Binding-site contacts:
Ligand atom O3P contacts residue GLY183 of chain 1.A at 3.6 Å.
Ligand atom C4 contacts residue GLY225 of chain 1.A at 3.7 Å.
Ligand atom C6 contacts residue GLY225 of chain 1.A at 3.1 Å.
Ligand atom C contacts residue THR74 of chain 1.A at 3.7 Å.
Ligand atom O3P contacts residue THR182 of chain 1.A at 2.6 Å (h-bond).
Ligand atom C6 contacts residue ILE226 of chain 1.A at 3.5 Å (hydrophobic).
Ligand atom O1 contacts residue THR78 of chain 1.A at 3.0 Å (h-bond).
Ligand atom C5A contacts residue GLY225 of chain 1.A at 3.2 Å.
Ligand atom C5A contacts residue GLY181 of chain 1.A at 3.6 Å.
Ligand atom O1P contacts residue GLY184 of chain 1.A at 3.6 Å.
Ligand atom O1P contacts residue THR185 of chain 1.A at 2.8 Å (h-bond).
Ligand atom C2 contacts residue SER269 of chain 1.A at 3.6 Å.
Ligand atom O1 contacts residue GLN147 of chain 1.A at 2.6 Å (h-bond).
Ligand atom O1 contacts residue THR74 of chain 1.A at 2.8 Å (h-bond).
Ligand atom O2 contacts residue GLY76 of chain 1.A at 2.8 Å.
Ligand atom O3 contacts residue ASN77 of chain 1.A at 2.9 Å (h-bond).
Ligand atom C contacts residue ASN77 of chain 1.A at 3.7 Å.
Ligand atom C2A contacts residue SER269 of chain 1.A at 3.3 Å.
Ligand atom P contacts residue THR182 of chain 1.A at 3.5 Å.
Ligand atom C2A contacts residue SER297 of chain 1.A at 3.3 Å.
Ligand atom C contacts residue GLN147 of chain 1.A at 3.7 Å.
Ligand atom P contacts residue GLY181 of chain 1.A at 3.7 Å.
Ligand atom CA contacts residue THR78 of chain 1.A at 3.3 Å.
Ligand atom O2P contacts residue GLY183 of chain 1.A at 3.1 Å (h-bond).
Ligand atom O2P contacts residue GLY181 of chain 1.A at 2.3 Å (h-bond).
Ligand atom O2P contacts residue THR182 of chain 1.A at 3.1 Å (h-bond).
Ligand atom O2 contacts residue THR78 of chain 1.A at 3.5 Å (h-bond).
Ligand atom O2P contacts residue ILE180 of chain 1.A at 3.4 Å.
Ligand atom CA contacts residue GLN147 of chain 1.A at 3.5 Å.
Ligand atom N1 contacts residue PRO296 of chain 1.A at 3.2 Å.
Ligand atom C2A contacts residue TYR302 of chain 1.A at 3.2 Å (hydrophobic).
Ligand atom C2A contacts residue ASN77 of chain 1.A at 3.7 Å.
Ligand atom N1 contacts residue SER269 of chain 1.A at 3.1 Å (h-bond).
Ligand atom O2 contacts residue ASN77 of chain 1.A at 2.8 Å (h-bond).
Ligand atom O2P contacts residue GLY179 of chain 1.A at 3.3 Å (h-bond).
Ligand atom C5 contacts residue GLY225 of chain 1.A at 3.0 Å.
Ligand atom O3P contacts residue GLY181 of chain 1.A at 3.6 Å.
Ligand atom C2 contacts residue PRO296 of chain 1.A at 3.6 Å (hydrophobic).
Ligand atom C contacts residue THR78 of chain 1.A at 3.3 Å.
Ligand atom SD contacts residue GLY225 of chain 1.A at 3.5 Å (h-bond).

Sequence of chain 1.A:
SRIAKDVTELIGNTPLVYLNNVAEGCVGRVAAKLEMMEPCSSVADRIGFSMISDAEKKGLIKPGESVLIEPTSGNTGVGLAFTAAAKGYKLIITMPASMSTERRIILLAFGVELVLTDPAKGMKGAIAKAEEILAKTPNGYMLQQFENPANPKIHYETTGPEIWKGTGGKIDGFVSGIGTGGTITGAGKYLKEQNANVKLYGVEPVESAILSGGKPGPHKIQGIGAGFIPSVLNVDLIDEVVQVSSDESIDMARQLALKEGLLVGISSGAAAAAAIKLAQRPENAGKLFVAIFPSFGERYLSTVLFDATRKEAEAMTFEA

This small molecule binds to this protein.
Small molecule (SMILES): CSCC[C@H](N=Cc1c(COP(=O)(O)O)cnc(C)c1O)C(=O)O